A small-molecule ligand and the protein it binds are described below.
Small molecule (SMILES): OC1C(O)C(O)C(O)C(O)C1O

Sequence of chain 2.A:
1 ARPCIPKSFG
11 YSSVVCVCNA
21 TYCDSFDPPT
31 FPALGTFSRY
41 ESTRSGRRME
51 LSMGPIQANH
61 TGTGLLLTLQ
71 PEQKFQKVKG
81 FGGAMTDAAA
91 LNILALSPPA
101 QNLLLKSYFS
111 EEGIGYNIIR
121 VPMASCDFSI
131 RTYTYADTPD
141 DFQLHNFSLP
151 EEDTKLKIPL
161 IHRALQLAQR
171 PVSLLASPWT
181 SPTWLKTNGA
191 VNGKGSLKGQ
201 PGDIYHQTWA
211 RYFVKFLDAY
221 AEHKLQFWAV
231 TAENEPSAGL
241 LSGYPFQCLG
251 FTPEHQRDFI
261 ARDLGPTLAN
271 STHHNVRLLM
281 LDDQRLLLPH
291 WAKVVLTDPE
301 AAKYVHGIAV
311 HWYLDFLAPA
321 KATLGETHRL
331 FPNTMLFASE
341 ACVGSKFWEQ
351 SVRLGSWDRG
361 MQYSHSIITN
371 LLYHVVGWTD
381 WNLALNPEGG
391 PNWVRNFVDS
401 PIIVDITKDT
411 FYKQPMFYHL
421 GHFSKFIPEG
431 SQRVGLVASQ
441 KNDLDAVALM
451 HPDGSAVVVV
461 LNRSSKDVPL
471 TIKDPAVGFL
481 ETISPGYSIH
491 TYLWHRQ

Binding-site contacts:
Ligand atom O6 contacts residue GLU235 of chain 2.A at 4.0 Å.
Ligand atom C5 contacts residue GLU340 of chain 2.A at 3.8 Å.
Ligand atom O4 contacts residue ASP127 of chain 2.A at 2.2 Å (salt-bridge).
Ligand atom O2 contacts residue TRP179 of chain 2.A at 3.6 Å.
Ligand atom C3 contacts residue TRP179 of chain 2.A at 3.8 Å (hydrophobic).
Ligand atom C6 contacts residue GLU340 of chain 2.A at 2.5 Å.
Ligand atom C4 contacts residue ASP127 of chain 2.A at 3.6 Å.
Ligand atom O5 contacts residue VAL398 of chain 2.A at 4.0 Å.
Ligand atom C1 contacts residue TRP381 of chain 2.A at 3.9 Å (hydrophobic).
Ligand atom C3 contacts residue TRP381 of chain 2.A at 4.1 Å (hydrophobic).
Ligand atom C3 contacts residue ASP127 of chain 2.A at 3.6 Å.
Ligand atom C2 contacts residue ASN234 of chain 2.A at 4.1 Å.
Ligand atom C3 contacts residue GLU340 of chain 2.A at 3.8 Å.
Ligand atom O6 contacts residue GLU340 of chain 2.A at 3.0 Å (salt-bridge).
Ligand atom C2 contacts residue GLU235 of chain 2.A at 4.1 Å.
Ligand atom O3 contacts residue ASP127 of chain 2.A at 3.0 Å (salt-bridge).
Ligand atom C1 contacts residue GLU340 of chain 2.A at 1.4 Å.
Ligand atom C4 contacts residue ASN396 of chain 2.A at 4.1 Å.
Ligand atom O4 contacts residue PHE128 of chain 2.A at 3.4 Å.
Ligand atom C6 contacts residue TYR313 of chain 2.A at 4.0 Å (hydrophobic).
Ligand atom C4 contacts residue GLU340 of chain 2.A at 4.0 Å.
Ligand atom O2 contacts residue GLU340 of chain 2.A at 2.5 Å (salt-bridge).
Ligand atom O3 contacts residue TRP381 of chain 2.A at 3.3 Å.
Ligand atom C6 contacts residue CYS342 of chain 2.A at 3.7 Å (hydrophobic).
Ligand atom O4 contacts residue ASN396 of chain 2.A at 3.2 Å (h-bond).
Ligand atom O3 contacts residue PHE246 of chain 2.A at 4.0 Å.
Ligand atom C5 contacts residue TRP381 of chain 2.A at 3.7 Å (hydrophobic).
Ligand atom C4 contacts residue TRP381 of chain 2.A at 3.0 Å (hydrophobic).
Ligand atom C6 contacts residue TRP381 of chain 2.A at 4.1 Å (hydrophobic).
Ligand atom O3 contacts residue TRP179 of chain 2.A at 2.7 Å (h-bond).
Ligand atom C2 contacts residue GLU340 of chain 2.A at 2.5 Å.
Ligand atom O2 contacts residue GLU235 of chain 2.A at 3.8 Å.
Ligand atom O5 contacts residue CYS342 of chain 2.A at 3.5 Å (h-bond).
Ligand atom O5 contacts residue ASN396 of chain 2.A at 3.6 Å.
Ligand atom C3 contacts residue PHE246 of chain 2.A at 3.9 Å (hydrophobic).
Ligand atom C5 contacts residue ASN396 of chain 2.A at 3.8 Å.
Ligand atom O5 contacts residue TRP381 of chain 2.A at 3.6 Å (h-bond).
Ligand atom O2 contacts residue ASN234 of chain 2.A at 2.9 Å (h-bond).
Ligand atom O4 contacts residue TRP381 of chain 2.A at 3.4 Å (h-bond).
Ligand atom O6 contacts residue TYR313 of chain 2.A at 2.9 Å.